Sequence of chain 1.C:
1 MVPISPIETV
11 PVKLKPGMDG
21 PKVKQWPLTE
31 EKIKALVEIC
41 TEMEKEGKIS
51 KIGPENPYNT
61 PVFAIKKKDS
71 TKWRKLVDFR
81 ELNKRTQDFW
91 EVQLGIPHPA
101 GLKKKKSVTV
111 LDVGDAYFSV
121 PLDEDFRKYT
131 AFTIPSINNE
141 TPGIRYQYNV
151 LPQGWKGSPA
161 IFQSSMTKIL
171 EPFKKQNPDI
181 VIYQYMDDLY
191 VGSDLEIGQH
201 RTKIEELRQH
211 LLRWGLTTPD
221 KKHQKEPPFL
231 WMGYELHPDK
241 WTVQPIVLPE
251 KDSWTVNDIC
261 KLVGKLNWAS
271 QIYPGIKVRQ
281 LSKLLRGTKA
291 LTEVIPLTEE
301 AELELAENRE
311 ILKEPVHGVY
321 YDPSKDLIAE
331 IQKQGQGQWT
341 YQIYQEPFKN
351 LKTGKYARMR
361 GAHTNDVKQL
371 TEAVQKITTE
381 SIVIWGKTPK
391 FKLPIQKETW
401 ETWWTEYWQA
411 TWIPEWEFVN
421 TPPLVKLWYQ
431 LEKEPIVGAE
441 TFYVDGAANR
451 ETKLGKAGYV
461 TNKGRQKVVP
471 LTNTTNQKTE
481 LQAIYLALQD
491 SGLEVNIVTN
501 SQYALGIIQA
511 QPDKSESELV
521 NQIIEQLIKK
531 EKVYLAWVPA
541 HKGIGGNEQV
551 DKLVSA

Binding-site contacts:
Ligand atom N01 contacts residue ARG74 of chain 1.C at 3.3 Å (salt-bridge).
Ligand atom O19 contacts residue ARG74 of chain 1.C at 2.7 Å (salt-bridge).
Ligand atom O21 contacts residue MG1 of chain 1.I at 2.4 Å.
Ligand atom O22 contacts residue ASP187 of chain 1.C at 4.2 Å.
Ligand atom C06 contacts residue ARG74 of chain 1.C at 4.0 Å.
Ligand atom C12 contacts residue TYR117 of chain 1.C at 4.4 Å (hydrophobic).
Ligand atom C04 contacts residue LEU76 of chain 1.C at 4.0 Å (hydrophobic).
Ligand atom P16 contacts residue ARG74 of chain 1.C at 3.5 Å.
Ligand atom O22 contacts residue ASP112 of chain 1.C at 4.3 Å.
Ligand atom C20 contacts residue ASP187 of chain 1.C at 3.8 Å.
Ligand atom O18 contacts residue LYS67 of chain 1.C at 3.7 Å.
Ligand atom N10 contacts residue GLN153 of chain 1.C at 4.2 Å.
Ligand atom O13 contacts residue GLN153 of chain 1.C at 3.8 Å.
Ligand atom P16 contacts residue GLN153 of chain 1.C at 3.9 Å.
Ligand atom O17 contacts residue GLN153 of chain 1.C at 4.1 Å.
Ligand atom C15 contacts residue GLN153 of chain 1.C at 4.0 Å.
Ligand atom O17 contacts residue ARG74 of chain 1.C at 3.4 Å.
Ligand atom C14 contacts residue MG1 of chain 1.I at 4.1 Å.
Ligand atom O18 contacts residue ARG74 of chain 1.C at 3.2 Å (salt-bridge).
Ligand atom C20 contacts residue MG1 of chain 1.I at 2.6 Å.
Ligand atom O22 contacts residue MG1 of chain 1.I at 2.1 Å.
Ligand atom N05 contacts residue GLN153 of chain 1.C at 4.4 Å.
Ligand atom C11 contacts residue TYR117 of chain 1.C at 4.0 Å (hydrophobic).
Ligand atom N08 contacts residue ARG74 of chain 1.C at 2.9 Å (salt-bridge).
Ligand atom C02 contacts residue ARG74 of chain 1.C at 3.4 Å.
Ligand atom O19 contacts residue GLN153 of chain 1.C at 3.0 Å (h-bond).
Ligand atom C09 contacts residue ARG74 of chain 1.C at 3.8 Å.
Ligand atom N03 contacts residue ARG74 of chain 1.C at 4.0 Å.
Ligand atom C06 contacts residue GLN153 of chain 1.C at 4.4 Å.
Ligand atom O21 contacts residue ASP187 of chain 1.C at 2.9 Å (salt-bridge).
Ligand atom C07 contacts residue ARG74 of chain 1.C at 3.4 Å.
Ligand atom C11 contacts residue GLN153 of chain 1.C at 4.0 Å.
Ligand atom N03 contacts residue LEU76 of chain 1.C at 4.2 Å.

This protein binds this small molecule.
Small molecule (SMILES): Nc1ncnc2c1ncn2CCO[C@H](CP(=O)(O)O)C(=O)O